Binding-site contacts:
Ligand atom CAE contacts residue TRP325 of chain 1.B at 3.8 Å (hydrophobic).
Ligand atom OAA contacts residue GLN154 of chain 1.B at 2.9 Å (h-bond).
Ligand atom CAO contacts residue LYS54 of chain 1.B at 3.3 Å.
Ligand atom OAC contacts residue ASN84 of chain 1.B at 3.0 Å (h-bond).
Ligand atom CAE contacts residue ILE267 of chain 1.B at 3.6 Å (hydrophobic).
Ligand atom CAV contacts residue SER268 of chain 1.B at 3.8 Å.
Ligand atom OAA contacts residue THR81 of chain 1.B at 2.6 Å (h-bond).
Ligand atom CAM contacts residue PRO213 of chain 1.B at 3.6 Å (hydrophobic).
Ligand atom CAG contacts residue TYR155 of chain 1.B at 3.7 Å (hydrophobic).
Ligand atom CAO contacts residue PLP1 of chain 1.H at 3.6 Å.
Ligand atom CAW contacts residue LYS54 of chain 1.B at 3.6 Å.
Ligand atom CAM contacts residue ALA271 of chain 1.B at 3.5 Å (hydrophobic).
Ligand atom NAQ contacts residue PLP1 of chain 1.H at 3.5 Å.
Ligand atom CAN contacts residue PRO213 of chain 1.B at 3.8 Å (hydrophobic).
Ligand atom CAS contacts residue THR81 of chain 1.B at 3.5 Å.
Ligand atom OAB contacts residue GLY187 of chain 1.B at 3.2 Å.
Ligand atom CAY contacts residue SER268 of chain 1.B at 3.8 Å.
Ligand atom CAH contacts residue ALA211 of chain 1.B at 3.5 Å (hydrophobic).
Ligand atom OAC contacts residue THR85 of chain 1.B at 2.9 Å (h-bond).
Ligand atom CAS contacts residue THR85 of chain 1.B at 3.5 Å.
Ligand atom CAK contacts residue GLN154 of chain 1.B at 3.8 Å.
Ligand atom CAT contacts residue PLP1 of chain 1.H at 3.6 Å.
Ligand atom CAI contacts residue GLY187 of chain 1.B at 3.7 Å.
Ligand atom CAD contacts residue ALA250 of chain 1.B at 3.5 Å (hydrophobic).
Ligand atom CAH contacts residue GLY185 of chain 1.B at 3.6 Å.
Ligand atom CAP contacts residue SER268 of chain 1.B at 3.6 Å.
Ligand atom OAC contacts residue THR81 of chain 1.B at 3.6 Å (h-bond).
Ligand atom OAA contacts residue SER82 of chain 1.B at 3.0 Å (h-bond).
Ligand atom CAF contacts residue VAL245 of chain 1.B at 3.6 Å (hydrophobic).
Ligand atom CAW contacts residue SER82 of chain 1.B at 3.3 Å.
Ligand atom CAK contacts residue TYR155 of chain 1.B at 3.6 Å (hydrophobic).
Ligand atom OAC contacts residue LYS54 of chain 1.B at 3.7 Å.
Ligand atom CAS contacts residue SER82 of chain 1.B at 3.5 Å.
Ligand atom CAU contacts residue PLP1 of chain 1.H at 3.5 Å.
Ligand atom NAR contacts residue PLP1 of chain 1.H at 3.7 Å.
Ligand atom CAJ contacts residue PLP1 of chain 1.H at 3.6 Å.
Ligand atom OAC contacts residue GLY83 of chain 1.B at 3.8 Å.
Ligand atom OAB contacts residue PLP1 of chain 1.H at 3.6 Å.
Ligand atom OAA contacts residue THR85 of chain 1.B at 3.5 Å (h-bond).
Ligand atom CAO contacts residue SER82 of chain 1.B at 3.2 Å.

Sequence of chain 1.B:
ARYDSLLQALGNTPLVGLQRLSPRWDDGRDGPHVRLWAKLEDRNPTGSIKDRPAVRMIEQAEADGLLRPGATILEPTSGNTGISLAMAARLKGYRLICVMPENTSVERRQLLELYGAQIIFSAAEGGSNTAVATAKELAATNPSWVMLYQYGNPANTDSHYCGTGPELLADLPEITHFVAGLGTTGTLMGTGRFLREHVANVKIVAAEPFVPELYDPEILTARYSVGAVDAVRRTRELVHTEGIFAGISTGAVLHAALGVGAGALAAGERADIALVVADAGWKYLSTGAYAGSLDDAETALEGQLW

A small-molecule ligand and the protein it binds are described below.
Small molecule (SMILES): O=C(Nc1cccc(C(=O)O)c1)Nc1cccc(-c2ccccc2)c1